Sequence of chain 1.B:
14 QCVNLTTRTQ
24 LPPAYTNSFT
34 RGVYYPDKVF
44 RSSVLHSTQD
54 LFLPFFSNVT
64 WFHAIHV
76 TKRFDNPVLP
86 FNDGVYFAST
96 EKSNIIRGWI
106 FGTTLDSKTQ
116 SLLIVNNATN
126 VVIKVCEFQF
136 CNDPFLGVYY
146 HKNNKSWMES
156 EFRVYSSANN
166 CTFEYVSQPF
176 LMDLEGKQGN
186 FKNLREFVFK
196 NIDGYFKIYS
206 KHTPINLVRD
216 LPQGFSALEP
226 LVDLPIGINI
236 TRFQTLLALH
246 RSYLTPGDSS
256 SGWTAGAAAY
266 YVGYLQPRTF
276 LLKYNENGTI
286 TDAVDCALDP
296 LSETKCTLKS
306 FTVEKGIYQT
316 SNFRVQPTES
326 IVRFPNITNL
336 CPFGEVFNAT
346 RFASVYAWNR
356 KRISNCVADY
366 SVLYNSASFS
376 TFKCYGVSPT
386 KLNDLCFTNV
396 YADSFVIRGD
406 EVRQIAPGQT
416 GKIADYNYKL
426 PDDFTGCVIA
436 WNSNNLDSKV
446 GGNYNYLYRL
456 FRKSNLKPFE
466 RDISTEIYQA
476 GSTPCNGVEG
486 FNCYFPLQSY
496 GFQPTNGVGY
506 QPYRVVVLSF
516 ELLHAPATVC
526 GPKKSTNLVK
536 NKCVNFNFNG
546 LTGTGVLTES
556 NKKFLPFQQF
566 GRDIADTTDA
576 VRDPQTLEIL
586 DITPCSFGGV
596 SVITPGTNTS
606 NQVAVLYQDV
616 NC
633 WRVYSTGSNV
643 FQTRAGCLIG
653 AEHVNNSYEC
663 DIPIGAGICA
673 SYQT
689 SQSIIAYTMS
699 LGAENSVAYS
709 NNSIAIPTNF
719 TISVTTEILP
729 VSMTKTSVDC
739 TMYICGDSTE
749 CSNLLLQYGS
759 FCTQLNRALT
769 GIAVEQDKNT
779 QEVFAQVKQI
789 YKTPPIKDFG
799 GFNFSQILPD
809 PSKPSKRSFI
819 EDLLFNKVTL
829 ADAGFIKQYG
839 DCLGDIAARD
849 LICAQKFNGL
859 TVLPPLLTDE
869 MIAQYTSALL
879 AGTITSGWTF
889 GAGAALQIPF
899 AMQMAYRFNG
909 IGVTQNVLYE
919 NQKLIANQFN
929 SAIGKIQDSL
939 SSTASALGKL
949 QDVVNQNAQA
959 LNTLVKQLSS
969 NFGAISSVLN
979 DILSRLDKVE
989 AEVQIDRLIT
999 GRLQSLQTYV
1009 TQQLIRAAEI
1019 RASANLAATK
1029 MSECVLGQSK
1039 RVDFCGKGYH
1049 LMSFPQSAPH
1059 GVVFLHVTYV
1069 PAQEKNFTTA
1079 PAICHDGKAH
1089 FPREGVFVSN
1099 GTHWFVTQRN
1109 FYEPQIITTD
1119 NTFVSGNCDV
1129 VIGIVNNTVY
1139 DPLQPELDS

Binding-site contacts:
Ligand atom C5 contacts residue GLN580 of chain 1.B at 3.6 Å.
Ligand atom O5 contacts residue ASN331 of chain 1.B at 2.4 Å (h-bond).
Ligand atom C4 contacts residue GLN580 of chain 1.B at 3.3 Å.
Ligand atom N2 contacts residue ASN331 of chain 1.B at 2.9 Å (h-bond).
Ligand atom C7 contacts residue ASN331 of chain 1.B at 3.4 Å.
Ligand atom C6 contacts residue LEU582 of chain 1.B at 4.0 Å (hydrophobic).
Ligand atom C3 contacts residue GLN580 of chain 1.B at 4.1 Å.
Ligand atom C3 contacts residue ASN331 of chain 1.B at 3.8 Å.
Ligand atom C4 contacts residue ASN331 of chain 1.B at 4.2 Å.
Ligand atom C6 contacts residue GLN580 of chain 1.B at 3.7 Å.
Ligand atom C8 contacts residue GLN580 of chain 1.B at 4.2 Å.
Ligand atom O6 contacts residue ASN331 of chain 1.B at 4.2 Å.
Ligand atom O7 contacts residue ASN331 of chain 1.B at 3.9 Å.
Ligand atom O4 contacts residue GLN580 of chain 1.B at 4.3 Å.
Ligand atom C2 contacts residue GLN580 of chain 1.B at 3.8 Å.
Ligand atom C2 contacts residue ASN331 of chain 1.B at 2.5 Å.
Ligand atom C8 contacts residue ASN331 of chain 1.B at 4.1 Å.
Ligand atom C5 contacts residue ASN331 of chain 1.B at 3.6 Å.
Ligand atom C1 contacts residue ASN331 of chain 1.B at 1.4 Å.
Ligand atom C6 contacts residue ASN331 of chain 1.B at 4.5 Å.
Ligand atom C1 contacts residue GLN580 of chain 1.B at 4.0 Å.
Ligand atom O5 contacts residue GLN580 of chain 1.B at 3.3 Å (h-bond).

This protein binds this small molecule.
Small molecule (SMILES): CC(=O)N[C@@H]1[C@@H](O)[C@H](O)[C@@H](CO)O[C@H]1O